Sequence of chain 1.A:
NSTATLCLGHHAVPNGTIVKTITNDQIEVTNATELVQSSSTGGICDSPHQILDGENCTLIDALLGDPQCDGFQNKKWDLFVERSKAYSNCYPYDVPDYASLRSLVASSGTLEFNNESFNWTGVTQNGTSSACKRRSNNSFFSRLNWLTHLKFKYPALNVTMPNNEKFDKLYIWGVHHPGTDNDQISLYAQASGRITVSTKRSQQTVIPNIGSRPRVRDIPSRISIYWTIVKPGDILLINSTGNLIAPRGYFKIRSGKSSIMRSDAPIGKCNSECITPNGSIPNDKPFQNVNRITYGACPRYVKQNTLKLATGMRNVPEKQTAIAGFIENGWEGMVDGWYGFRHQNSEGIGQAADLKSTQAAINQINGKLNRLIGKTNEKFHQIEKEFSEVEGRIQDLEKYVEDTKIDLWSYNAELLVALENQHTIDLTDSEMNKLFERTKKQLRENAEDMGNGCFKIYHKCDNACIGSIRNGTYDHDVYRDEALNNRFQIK

This small molecule binds to this protein.
Small molecule (SMILES): CC(=O)N[C@@H]1[C@@H](O)[C@H](O)[C@@H](CO)O[C@H]1O

Binding-site contacts:
Ligand atom C8 contacts residue EPE1 of chain 1.I at 3.7 Å.
Ligand atom C4 contacts residue ASN133 of chain 1.A at 3.9 Å.
Ligand atom N2 contacts residue ASN133 of chain 1.A at 2.7 Å (h-bond).
Ligand atom C2 contacts residue ASN133 of chain 1.A at 2.6 Å.
Ligand atom C1 contacts residue ASN133 of chain 1.A at 1.4 Å.
Ligand atom O5 contacts residue GLN132 of chain 1.A at 4.5 Å.
Ligand atom O6 contacts residue GLN132 of chain 1.A at 4.1 Å.
Ligand atom O5 contacts residue ASN133 of chain 1.A at 2.3 Å (h-bond).
Ligand atom C7 contacts residue ASN133 of chain 1.A at 3.8 Å.
Ligand atom C3 contacts residue ASN133 of chain 1.A at 3.6 Å.
Ligand atom C7 contacts residue EPE1 of chain 1.I at 4.1 Å.
Ligand atom O6 contacts residue ASN133 of chain 1.A at 4.1 Å.
Ligand atom C5 contacts residue ASN133 of chain 1.A at 3.0 Å.
Ligand atom C1 contacts residue ARG255 of chain 1.A at 4.1 Å.
Ligand atom C6 contacts residue ASN133 of chain 1.A at 4.1 Å.
Ligand atom O7 contacts residue EPE1 of chain 1.I at 3.8 Å.